Binding-site contacts:
Ligand atom C4 contacts residue ASN17 of chain 1.K at 4.0 Å.
Ligand atom C6 contacts residue ASN17 of chain 1.K at 4.3 Å.
Ligand atom C2 contacts residue ASN17 of chain 1.K at 2.5 Å.
Ligand atom C5 contacts residue ASN17 of chain 1.K at 3.6 Å.
Ligand atom N2 contacts residue ASN17 of chain 1.K at 3.2 Å (h-bond).
Ligand atom C3 contacts residue ASN17 of chain 1.K at 3.8 Å.
Ligand atom C7 contacts residue ASN17 of chain 1.K at 4.2 Å.
Ligand atom O5 contacts residue ASN17 of chain 1.K at 2.3 Å (h-bond).
Ligand atom O7 contacts residue ASN17 of chain 1.K at 4.5 Å.
Ligand atom C1 contacts residue ASN17 of chain 1.K at 1.4 Å.

Sequence of chain 1.K:
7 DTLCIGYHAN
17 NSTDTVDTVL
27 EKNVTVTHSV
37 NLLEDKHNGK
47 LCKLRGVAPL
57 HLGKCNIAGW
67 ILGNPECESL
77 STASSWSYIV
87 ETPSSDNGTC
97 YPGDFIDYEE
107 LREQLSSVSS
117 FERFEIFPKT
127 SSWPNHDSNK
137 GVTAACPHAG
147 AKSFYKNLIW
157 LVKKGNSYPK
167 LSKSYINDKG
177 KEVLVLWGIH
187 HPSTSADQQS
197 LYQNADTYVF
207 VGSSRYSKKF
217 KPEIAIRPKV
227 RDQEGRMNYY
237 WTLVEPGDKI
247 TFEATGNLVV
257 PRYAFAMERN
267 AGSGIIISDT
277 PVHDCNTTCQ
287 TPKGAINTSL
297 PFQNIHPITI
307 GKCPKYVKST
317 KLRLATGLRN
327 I

The small molecule below binds the protein below.
Small molecule (SMILES): CC(=O)N[C@@H]1[C@@H](O)[C@H](O)[C@@H](CO)O[C@H]1O